A protein and the small-molecule ligand that binds it are described below.
Small molecule (SMILES): CC(C)(C)NC(=O)[C@@H]1C[C@@H]2CCCC[C@@H]2CN1C[C@@H](O)[C@H](Cc1ccccc1)NC(=O)[C@H](CC(N)=O)NC(=O)c1ccc2ccccc2n1

Sequence of chain 1.D:
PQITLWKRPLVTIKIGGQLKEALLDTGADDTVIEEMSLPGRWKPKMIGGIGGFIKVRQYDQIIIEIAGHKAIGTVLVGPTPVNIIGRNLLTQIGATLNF

Binding-site contacts:
Ligand atom CD1 contacts residue ILE85 of chain 1.C at 3.7 Å (hydrophobic).
Ligand atom O1 contacts residue ILE51 of chain 1.C at 3.6 Å.
Ligand atom C9 contacts residue ASP26 of chain 1.C at 3.4 Å.
Ligand atom O2 contacts residue ASP26 of chain 1.D at 2.6 Å (salt-bridge).
Ligand atom O contacts residue GLY28 of chain 1.D at 3.4 Å (h-bond).
Ligand atom N contacts residue GLY49 of chain 1.D at 3.0 Å (h-bond).
Ligand atom C9 contacts residue ASP26 of chain 1.D at 3.2 Å.
Ligand atom O1 contacts residue GLY50 of chain 1.D at 3.6 Å.
Ligand atom CB contacts residue GLY49 of chain 1.D at 3.7 Å.
Ligand atom CM contacts residue ASP26 of chain 1.C at 3.4 Å.
Ligand atom C22 contacts residue GLY49 of chain 1.C at 3.5 Å.
Ligand atom CD1 contacts residue ILE51 of chain 1.D at 3.7 Å (hydrophobic).
Ligand atom CD2 contacts residue GLY28 of chain 1.D at 3.3 Å.
Ligand atom O contacts residue ASP30 of chain 1.D at 3.0 Å (salt-bridge).
Ligand atom C4 contacts residue ARG9 of chain 1.C at 3.5 Å.
Ligand atom C81 contacts residue ASP26 of chain 1.D at 3.5 Å.
Ligand atom OD1 contacts residue ASP31 of chain 1.D at 3.0 Å (salt-bridge).
Ligand atom C6 contacts residue PRO82 of chain 1.C at 3.7 Å (hydrophobic).
Ligand atom O contacts residue ALA29 of chain 1.D at 3.6 Å.
Ligand atom C51 contacts residue ILE51 of chain 1.C at 3.7 Å (hydrophobic).
Ligand atom N1 contacts residue GLY49 of chain 1.D at 3.0 Å (h-bond).
Ligand atom C3 contacts residue ARG9 of chain 1.C at 3.6 Å.
Ligand atom CE1 contacts residue ILE51 of chain 1.D at 3.7 Å (hydrophobic).
Ligand atom N11 contacts residue GLY28 of chain 1.C at 3.7 Å.
Ligand atom O2 contacts residue GLY28 of chain 1.D at 3.4 Å.
Ligand atom OD1 contacts residue ALA29 of chain 1.D at 3.6 Å.
Ligand atom C61 contacts residue THR81 of chain 1.D at 3.5 Å.
Ligand atom C81 contacts residue GLY28 of chain 1.C at 3.5 Å.
Ligand atom ND2 contacts residue ILE48 of chain 1.D at 3.7 Å.
Ligand atom O3 contacts residue GLY50 of chain 1.C at 3.6 Å.
Ligand atom CG contacts residue ASP31 of chain 1.D at 3.7 Å.
Ligand atom CD2 contacts residue LEU24 of chain 1.C at 3.7 Å (hydrophobic).
Ligand atom ND2 contacts residue GLY49 of chain 1.D at 3.5 Å (h-bond).
Ligand atom ND2 contacts residue ASP31 of chain 1.D at 3.2 Å (salt-bridge).
Ligand atom OD1 contacts residue ASP30 of chain 1.D at 3.2 Å (salt-bridge).
Ligand atom C7 contacts residue PRO82 of chain 1.C at 3.5 Å (hydrophobic).
Ligand atom CB1 contacts residue ASP26 of chain 1.C at 3.2 Å.
Ligand atom O2 contacts residue ASP26 of chain 1.C at 2.6 Å (salt-bridge).
Ligand atom CM contacts residue GLY28 of chain 1.C at 3.7 Å.
Ligand atom N2 contacts residue GLY28 of chain 1.D at 3.3 Å (h-bond).

Sequence of chain 1.C:
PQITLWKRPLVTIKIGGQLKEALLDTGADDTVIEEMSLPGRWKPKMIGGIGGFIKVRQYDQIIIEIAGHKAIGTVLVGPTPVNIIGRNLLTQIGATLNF